Sequence of chain 1.C:
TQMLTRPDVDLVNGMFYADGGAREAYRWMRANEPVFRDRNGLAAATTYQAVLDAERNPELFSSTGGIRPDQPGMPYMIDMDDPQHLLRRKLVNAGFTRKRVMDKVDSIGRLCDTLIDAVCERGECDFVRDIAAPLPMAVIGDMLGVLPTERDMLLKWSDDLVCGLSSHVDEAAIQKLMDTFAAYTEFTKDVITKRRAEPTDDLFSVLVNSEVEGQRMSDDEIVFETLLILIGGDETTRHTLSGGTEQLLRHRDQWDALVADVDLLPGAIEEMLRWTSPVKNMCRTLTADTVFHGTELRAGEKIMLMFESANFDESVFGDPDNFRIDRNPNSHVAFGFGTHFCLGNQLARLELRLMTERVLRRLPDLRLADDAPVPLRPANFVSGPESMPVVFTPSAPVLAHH

The protein below binds the small molecule below.
Small molecule (SMILES): OC[C@H]1O[C@H]2O[C@H]3[C@H](O)[C@@H](O)[C@@H](O[C@H]4[C@H](O)[C@@H](O)[C@@H](O[C@H]5[C@H](O)[C@@H](O)[C@@H](O[C@H]6[C@H](O)[C@@H](O)[C@@H](O[C@H]7[C@H](O)[C@@H](O)[C@@H](O[C@H]8[C@H](O)[C@@H](O)[C@H](O[C@H]1[C@H](O)[C@H]2O)O[C@@H]8CO)O[C@@H]7CO)O[C@@H]6CO)O[C@@H]5CO)O[C@@H]4CO)O[C@@H]3CO

Binding-site contacts:
Ligand atom O6 contacts residue MET179 of chain 1.C at 3.5 Å (h-bond).
Ligand atom C5 contacts residue LYS190 of chain 1.C at 4.1 Å.
Ligand atom C2 contacts residue ASP221 of chain 1.C at 3.0 Å.
Ligand atom C6 contacts residue PRO76 of chain 1.C at 3.7 Å (hydrophobic).
Ligand atom O6 contacts residue LYS190 of chain 1.C at 3.9 Å.
Ligand atom C6 contacts residue MET179 of chain 1.C at 3.9 Å (hydrophobic).
Ligand atom O4 contacts residue LYS190 of chain 1.C at 4.2 Å.
Ligand atom C1 contacts residue ASP221 of chain 1.C at 3.4 Å.
Ligand atom C6 contacts residue LYS190 of chain 1.C at 3.7 Å.
Ligand atom O6 contacts residue PHE182 of chain 1.C at 3.8 Å.
Ligand atom O3 contacts residue ASP221 of chain 1.C at 4.4 Å.
Ligand atom C3 contacts residue ASP221 of chain 1.C at 3.2 Å.
Ligand atom O5 contacts residue PRO76 of chain 1.C at 4.1 Å.
Ligand atom C4 contacts residue ASP221 of chain 1.C at 3.9 Å.
Ligand atom O6 contacts residue ILE175 of chain 1.C at 4.5 Å.
Ligand atom O6 contacts residue PRO76 of chain 1.C at 4.2 Å.
Ligand atom C6 contacts residue PHE225 of chain 1.C at 3.4 Å (hydrophobic).
Ligand atom O6 contacts residue ASP221 of chain 1.C at 3.1 Å (salt-bridge).
Ligand atom O5 contacts residue ASP221 of chain 1.C at 3.9 Å.
Ligand atom O6 contacts residue GLU222 of chain 1.C at 4.2 Å.
Ligand atom O4 contacts residue ASP221 of chain 1.C at 3.3 Å (salt-bridge).
Ligand atom O6 contacts residue PHE225 of chain 1.C at 3.8 Å.
Ligand atom C6 contacts residue ASP221 of chain 1.C at 3.5 Å.
Ligand atom O6 contacts residue ALA183 of chain 1.C at 4.3 Å.
Ligand atom C5 contacts residue ASP221 of chain 1.C at 3.3 Å.
Ligand atom O6 contacts residue THR186 of chain 1.C at 4.3 Å.
Ligand atom O2 contacts residue ASP221 of chain 1.C at 2.2 Å (salt-bridge).